Sequence of chain 1.H:
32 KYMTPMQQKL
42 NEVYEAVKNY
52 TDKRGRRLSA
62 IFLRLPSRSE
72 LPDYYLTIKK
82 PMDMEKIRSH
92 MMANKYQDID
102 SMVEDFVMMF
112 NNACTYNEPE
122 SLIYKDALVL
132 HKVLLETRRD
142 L

Binding-site contacts:
Ligand atom O1 contacts residue TYR75 of chain 1.H at 3.5 Å.
Ligand atom C2 contacts residue MET110 of chain 1.H at 3.9 Å (hydrophobic).
Ligand atom C3 contacts residue LEU66 of chain 1.H at 3.8 Å (hydrophobic).
Ligand atom C5 contacts residue LEU66 of chain 1.H at 3.6 Å (hydrophobic).
Ligand atom C contacts residue ALA114 of chain 1.H at 4.0 Å (hydrophobic).
Ligand atom C3 contacts residue PHE63 of chain 1.H at 3.6 Å (hydrophobic).
Ligand atom C6 contacts residue LEU66 of chain 1.H at 4.1 Å (hydrophobic).
Ligand atom C1 contacts residue MET83 of chain 1.H at 3.6 Å (hydrophobic).
Ligand atom C6 contacts residue ASN118 of chain 1.H at 4.1 Å.
Ligand atom N contacts residue ILE124 of chain 1.H at 4.0 Å.
Ligand atom C9 contacts residue ILE124 of chain 1.H at 4.0 Å (hydrophobic).
Ligand atom C7 contacts residue ILE62 of chain 1.H at 4.2 Å (hydrophobic).
Ligand atom C6 contacts residue TYR75 of chain 1.H at 3.9 Å (hydrophobic).
Ligand atom C3 contacts residue ILE62 of chain 1.H at 3.4 Å (hydrophobic).
Ligand atom C2 contacts residue MET83 of chain 1.H at 3.3 Å (hydrophobic).
Ligand atom O1 contacts residue TYR117 of chain 1.H at 4.1 Å.
Ligand atom O1 contacts residue ALA114 of chain 1.H at 4.2 Å.
Ligand atom C5 contacts residue TYR75 of chain 1.H at 4.2 Å (hydrophobic).
Ligand atom C4 contacts residue LEU66 of chain 1.H at 3.6 Å (hydrophobic).
Ligand atom C contacts residue TYR75 of chain 1.H at 3.3 Å (hydrophobic).
Ligand atom C4 contacts residue ILE62 of chain 1.H at 3.2 Å (hydrophobic).
Ligand atom C8 contacts residue TYR117 of chain 1.H at 4.3 Å (hydrophobic).
Ligand atom C9 contacts residue ASN118 of chain 1.H at 4.0 Å.
Ligand atom O1 contacts residue ASN118 of chain 1.H at 3.0 Å (h-bond).
Ligand atom C14 contacts residue ILE62 of chain 1.H at 4.1 Å (hydrophobic).
Ligand atom O contacts residue MET110 of chain 1.H at 4.2 Å.
Ligand atom C2 contacts residue LEU66 of chain 1.H at 3.9 Å (hydrophobic).
Ligand atom C9 contacts residue TYR117 of chain 1.H at 4.2 Å (hydrophobic).
Ligand atom O contacts residue TYR75 of chain 1.H at 2.7 Å (h-bond).
Ligand atom C2 contacts residue ASP84 of chain 1.H at 4.0 Å.
Ligand atom O contacts residue ASN113 of chain 1.H at 4.0 Å.
Ligand atom C8 contacts residue ASN118 of chain 1.H at 4.1 Å.
Ligand atom O contacts residue ALA114 of chain 1.H at 3.1 Å.
Ligand atom C1 contacts residue MET110 of chain 1.H at 3.8 Å (hydrophobic).
Ligand atom C2 contacts residue PHE63 of chain 1.H at 4.1 Å (hydrophobic).
Ligand atom C1 contacts residue PHE63 of chain 1.H at 4.2 Å (hydrophobic).
Ligand atom C1 contacts residue TYR75 of chain 1.H at 3.6 Å (hydrophobic).
Ligand atom C4 contacts residue PHE63 of chain 1.H at 4.2 Å (hydrophobic).
Ligand atom C8 contacts residue ILE124 of chain 1.H at 3.9 Å (hydrophobic).
Ligand atom C contacts residue LEU66 of chain 1.H at 4.0 Å (hydrophobic).

The protein below binds the small molecule below.
Small molecule (SMILES): O=C(/C=C/N1CCc2c[nH]nc2C1)c1ccccc1O